Binding-site contacts:
Ligand atom N23 contacts residue ASP119 of chain 1.A at 3.2 Å (salt-bridge).
Ligand atom O36 contacts residue GLY175 of chain 1.A at 2.7 Å (h-bond).
Ligand atom C49 contacts residue ALA195 of chain 1.A at 3.5 Å (hydrophobic).
Ligand atom C41 contacts residue GLN79 of chain 1.A at 3.4 Å.
Ligand atom O12 contacts residue ALA194 of chain 1.A at 3.3 Å.
Ligand atom C21 contacts residue HIS95 of chain 1.A at 3.6 Å.
Ligand atom C32 contacts residue SER177 of chain 1.A at 3.4 Å.
Ligand atom O34 contacts residue GLY175 of chain 1.A at 3.1 Å (h-bond).
Ligand atom C02 contacts residue HIS95 of chain 1.A at 3.5 Å.
Ligand atom C28 contacts residue ASP119 of chain 1.A at 3.5 Å.
Ligand atom C28 contacts residue VAL116 of chain 1.A at 3.6 Å (hydrophobic).
Ligand atom C06 contacts residue HIS95 of chain 1.A at 3.6 Å.
Ligand atom C47 contacts residue PHE192 of chain 1.A at 3.2 Å (hydrophobic).
Ligand atom C27 contacts residue VAL116 of chain 1.A at 3.6 Å (hydrophobic).
Ligand atom N33 contacts residue HIS95 of chain 1.A at 3.1 Å (h-bond).
Ligand atom O37 contacts residue SER177 of chain 1.A at 2.8 Å (h-bond).
Ligand atom O37 contacts residue PHE81 of chain 1.A at 3.4 Å.
Ligand atom N08 contacts residue ARG193 of chain 1.A at 2.7 Å (salt-bridge).
Ligand atom N33 contacts residue SER177 of chain 1.A at 3.4 Å (h-bond).
Ligand atom S35 contacts residue SER177 of chain 1.A at 3.5 Å (h-bond).
Ligand atom C39 contacts residue HIS95 of chain 1.A at 3.6 Å.
Ligand atom C24 contacts residue ASP119 of chain 1.A at 3.6 Å.
Ligand atom O12 contacts residue ALA195 of chain 1.A at 2.9 Å (h-bond).
Ligand atom O52 contacts residue SER197 of chain 1.A at 3.1 Å (h-bond).
Ligand atom O29 contacts residue TYR94 of chain 1.A at 3.4 Å.
Ligand atom N13 contacts residue ALA195 of chain 1.A at 2.9 Å (h-bond).
Ligand atom C25 contacts residue HIS95 of chain 1.A at 3.3 Å.
Ligand atom O34 contacts residue SER177 of chain 1.A at 3.2 Å (h-bond).
Ligand atom C43 contacts residue LEU173 of chain 1.A at 3.4 Å (hydrophobic).
Ligand atom C54 contacts residue SER197 of chain 1.A at 3.1 Å.
Ligand atom N08 contacts residue ALA194 of chain 1.A at 3.5 Å.
Ligand atom C39 contacts residue GLN79 of chain 1.A at 3.6 Å.
Ligand atom C09 contacts residue ARG193 of chain 1.A at 3.5 Å.
Ligand atom C58 contacts residue ARG161 of chain 1.A at 3.5 Å.
Ligand atom C40 contacts residue GLN79 of chain 1.A at 3.3 Å.
Ligand atom O34 contacts residue LEU173 of chain 1.A at 3.5 Å (h-bond).
Ligand atom O34 contacts residue SER176 of chain 1.A at 3.4 Å (h-bond).
Ligand atom C22 contacts residue ASP119 of chain 1.A at 3.4 Å.
Ligand atom O37 contacts residue GLY175 of chain 1.A at 3.2 Å.
Ligand atom C57 contacts residue ARG161 of chain 1.A at 3.2 Å.

A protein and the small-molecule ligand that binds it are described below.
Small molecule (SMILES): COC(=O)N[C@H](C(=O)N[C@H]1CCCCC/C=C\[C@@H]2C[C@@]2(C(=O)NS(=O)(=O)C2(C)CC2)NC(=O)[C@@H]2C[C@@H](Oc3nc4cc(OC)ccc4nc3C)CN2C1=O)C1CCCCC1

Sequence of chain 1.A:
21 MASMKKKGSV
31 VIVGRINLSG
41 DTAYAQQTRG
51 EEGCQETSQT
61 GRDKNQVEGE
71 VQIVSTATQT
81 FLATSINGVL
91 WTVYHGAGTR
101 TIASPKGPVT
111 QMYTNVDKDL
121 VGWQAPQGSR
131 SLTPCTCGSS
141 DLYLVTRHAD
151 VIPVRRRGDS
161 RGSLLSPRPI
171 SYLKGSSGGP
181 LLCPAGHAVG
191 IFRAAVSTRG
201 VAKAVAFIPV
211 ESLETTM